Binding-site contacts:
Ligand atom O5 contacts residue ASN202 of chain 4.A at 2.5 Å (h-bond).
Ligand atom O2 contacts residue LEU378 of chain 1.A at 3.4 Å.
Ligand atom O6 contacts residue ILE367 of chain 1.A at 2.8 Å (h-bond).
Ligand atom C3 contacts residue GLU376 of chain 1.A at 3.5 Å.
Ligand atom O5 contacts residue ARG104 of chain 1.C at 3.4 Å.
Ligand atom C2 contacts residue ASP106 of chain 1.C at 3.5 Å.
Ligand atom O5 contacts residue THR392 of chain 1.A at 3.5 Å (h-bond).
Ligand atom O6 contacts residue ASP332 of chain 1.A at 2.5 Å (salt-bridge).
Ligand atom O5 contacts residue GLY456 of chain 1.A at 3.2 Å.
Ligand atom N2 contacts residue ASN202 of chain 4.A at 2.8 Å (h-bond).
Ligand atom C6 contacts residue THR392 of chain 1.A at 2.8 Å.
Ligand atom C8 contacts residue ARG222 of chain 4.A at 3.5 Å.
Ligand atom O4 contacts residue ARG365 of chain 1.A at 3.2 Å (salt-bridge).
Ligand atom C7 contacts residue ARG222 of chain 4.A at 3.5 Å.
Ligand atom C5 contacts residue THR392 of chain 1.A at 3.1 Å.
Ligand atom C1 contacts residue ASN202 of chain 4.A at 1.5 Å.
Ligand atom O4 contacts residue GLU376 of chain 1.A at 3.0 Å (salt-bridge).
Ligand atom O4 contacts residue ILE369 of chain 1.A at 3.2 Å.
Ligand atom O5 contacts residue ASP332 of chain 1.A at 3.2 Å (salt-bridge).
Ligand atom O4 contacts residue ARG329 of chain 1.A at 2.9 Å (salt-bridge).
Ligand atom O2 contacts residue ASP106 of chain 1.C at 2.6 Å (salt-bridge).
Ligand atom C6 contacts residue THR392 of chain 1.A at 3.5 Å.
Ligand atom O6 contacts residue GLN457 of chain 1.A at 2.9 Å (h-bond).
Ligand atom O5 contacts residue ARG365 of chain 1.A at 3.2 Å (salt-bridge).
Ligand atom C7 contacts residue ASN202 of chain 4.A at 3.5 Å.
Ligand atom O5 contacts residue GLN457 of chain 1.A at 3.0 Å (h-bond).
Ligand atom C6 contacts residue LEU455 of chain 1.A at 3.3 Å (hydrophobic).
Ligand atom O2 contacts residue GLY394 of chain 1.A at 3.1 Å.
Ligand atom O3 contacts residue ARG365 of chain 1.A at 2.8 Å (salt-bridge).
Ligand atom O6 contacts residue LYS390 of chain 1.A at 3.0 Å (salt-bridge).
Ligand atom O3 contacts residue ASN331 of chain 1.A at 2.7 Å (h-bond).
Ligand atom O2 contacts residue ASN331 of chain 1.A at 3.2 Å (h-bond).
Ligand atom O5 contacts residue GLY394 of chain 1.A at 3.5 Å (h-bond).
Ligand atom O3 contacts residue GLN393 of chain 1.A at 3.3 Å.
Ligand atom C3 contacts residue GLY394 of chain 1.A at 3.5 Å.
Ligand atom O3 contacts residue GLU376 of chain 1.A at 2.7 Å (salt-bridge).
Ligand atom C2 contacts residue ASN202 of chain 4.A at 2.4 Å.
Ligand atom O3 contacts residue GLY394 of chain 1.A at 2.9 Å (h-bond).
Ligand atom C6 contacts residue ASP332 of chain 1.A at 3.0 Å.
Ligand atom O3 contacts residue ASP332 of chain 1.A at 3.0 Å (salt-bridge).

Sequence of chain 1.A:
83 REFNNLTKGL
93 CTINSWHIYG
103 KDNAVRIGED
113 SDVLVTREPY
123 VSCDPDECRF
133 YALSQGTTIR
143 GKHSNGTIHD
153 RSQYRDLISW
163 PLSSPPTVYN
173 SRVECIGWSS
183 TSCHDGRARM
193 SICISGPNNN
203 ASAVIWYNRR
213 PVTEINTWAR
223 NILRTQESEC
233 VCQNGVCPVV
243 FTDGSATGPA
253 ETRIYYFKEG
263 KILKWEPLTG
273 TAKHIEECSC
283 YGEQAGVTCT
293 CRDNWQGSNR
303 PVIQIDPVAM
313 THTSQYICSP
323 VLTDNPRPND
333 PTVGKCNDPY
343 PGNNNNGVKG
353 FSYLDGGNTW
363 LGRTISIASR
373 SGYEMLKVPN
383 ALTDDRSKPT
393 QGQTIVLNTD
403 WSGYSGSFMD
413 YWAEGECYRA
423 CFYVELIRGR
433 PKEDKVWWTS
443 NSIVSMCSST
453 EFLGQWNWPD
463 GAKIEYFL

This small molecule binds to this protein.
Small molecule (SMILES): CC(=O)N[C@H]1[C@H](O[C@H]2[C@H](O)[C@@H](NC(C)=O)CO[C@@H]2CO)O[C@H](CO)[C@@H](O[C@@H]2O[C@H](CO[C@H]3O[C@H](CO)[C@@H](O)[C@H](O)[C@H]3O)[C@@H](O)[C@H](O[C@H]3O[C@H](CO)[C@@H](O)[C@H](O)[C@@H]3O[C@H]3O[C@H](CO)[C@@H](O)[C@H](O)[C@@H]3O[C@H]3O[C@H](CO)[C@@H](O)[C@H](O)[C@@H]3O)[C@@H]2O)[C@@H]1O

Sequence of chain 1.C:
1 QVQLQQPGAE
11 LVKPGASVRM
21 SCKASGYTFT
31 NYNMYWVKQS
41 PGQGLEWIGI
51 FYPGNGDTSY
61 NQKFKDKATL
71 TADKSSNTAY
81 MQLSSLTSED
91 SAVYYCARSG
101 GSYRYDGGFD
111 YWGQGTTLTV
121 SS

Sequence of chain 1.B:
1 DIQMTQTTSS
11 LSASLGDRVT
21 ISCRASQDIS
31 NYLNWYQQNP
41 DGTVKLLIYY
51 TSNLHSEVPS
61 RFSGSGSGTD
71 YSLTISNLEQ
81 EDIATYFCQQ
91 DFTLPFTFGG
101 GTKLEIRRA

Sequence of chain 4.A:
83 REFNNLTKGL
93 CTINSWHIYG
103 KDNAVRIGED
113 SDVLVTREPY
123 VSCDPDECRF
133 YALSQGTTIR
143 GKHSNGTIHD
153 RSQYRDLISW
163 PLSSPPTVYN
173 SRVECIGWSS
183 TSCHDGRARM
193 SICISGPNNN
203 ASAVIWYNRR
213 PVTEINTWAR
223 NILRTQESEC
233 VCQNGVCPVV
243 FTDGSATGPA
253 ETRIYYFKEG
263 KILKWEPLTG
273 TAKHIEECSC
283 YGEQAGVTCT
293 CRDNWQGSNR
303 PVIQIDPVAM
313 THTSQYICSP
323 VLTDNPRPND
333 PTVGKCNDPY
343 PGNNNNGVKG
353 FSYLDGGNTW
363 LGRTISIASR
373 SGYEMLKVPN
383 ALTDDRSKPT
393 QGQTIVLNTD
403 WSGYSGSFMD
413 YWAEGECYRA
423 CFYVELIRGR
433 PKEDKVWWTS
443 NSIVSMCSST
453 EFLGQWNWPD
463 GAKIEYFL